Sequence of chain 1.A:
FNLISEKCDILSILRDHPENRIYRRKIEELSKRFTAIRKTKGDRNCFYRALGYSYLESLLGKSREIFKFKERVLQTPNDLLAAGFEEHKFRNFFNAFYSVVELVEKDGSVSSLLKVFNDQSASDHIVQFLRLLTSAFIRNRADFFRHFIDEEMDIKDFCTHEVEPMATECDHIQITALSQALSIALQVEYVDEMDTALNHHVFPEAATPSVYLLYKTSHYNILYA

The small molecule below binds the protein below.
Small molecule (SMILES): CC(=O)NCC#Cc1cccc(C(F)(F)F)c1

Binding-site contacts:
Ligand atom C10 contacts residue GLY42 of chain 1.A at 4.0 Å.
Ligand atom N contacts residue HIS219 of chain 1.A at 4.0 Å.
Ligand atom C4 contacts residue THR217 of chain 1.A at 4.2 Å.
Ligand atom N contacts residue SER218 of chain 1.A at 3.0 Å (h-bond).
Ligand atom C2 contacts residue ARG44 of chain 1.A at 4.0 Å.
Ligand atom C7 contacts residue HIS219 of chain 1.A at 4.2 Å.
Ligand atom C contacts residue CYS46 of chain 1.A at 1.6 Å (hydrophobic).
Ligand atom O contacts residue ASP43 of chain 1.A at 3.3 Å (salt-bridge).
Ligand atom C7 contacts residue THR217 of chain 1.A at 3.0 Å.
Ligand atom C contacts residue PHE47 of chain 1.A at 3.7 Å (hydrophobic).
Ligand atom C4 contacts residue SER218 of chain 1.A at 4.0 Å.
Ligand atom C6 contacts residue SER218 of chain 1.A at 4.3 Å.
Ligand atom C10 contacts residue HIS219 of chain 1.A at 3.8 Å.
Ligand atom C5 contacts residue HIS219 of chain 1.A at 3.5 Å.
Ligand atom C contacts residue TYR220 of chain 1.A at 4.1 Å (hydrophobic).
Ligand atom C1 contacts residue SER218 of chain 1.A at 3.7 Å.
Ligand atom C8 contacts residue THR217 of chain 1.A at 4.0 Å.
Ligand atom C1 contacts residue HIS219 of chain 1.A at 4.2 Å.
Ligand atom C contacts residue SER218 of chain 1.A at 3.7 Å.
Ligand atom O contacts residue CYS46 of chain 1.A at 3.1 Å.
Ligand atom C3 contacts residue GLY42 of chain 1.A at 3.6 Å.
Ligand atom C2 contacts residue SER218 of chain 1.A at 3.9 Å.
Ligand atom O contacts residue ASN45 of chain 1.A at 3.5 Å (h-bond).
Ligand atom C5 contacts residue THR217 of chain 1.A at 4.1 Å.
Ligand atom C4 contacts residue GLY42 of chain 1.A at 3.9 Å.
Ligand atom C2 contacts residue GLY42 of chain 1.A at 3.8 Å.
Ligand atom C1 contacts residue ARG44 of chain 1.A at 3.8 Å.
Ligand atom F contacts residue GLY42 of chain 1.A at 4.3 Å.
Ligand atom O contacts residue ARG44 of chain 1.A at 2.8 Å (salt-bridge).
Ligand atom O contacts residue LYS41 of chain 1.A at 4.0 Å.
Ligand atom C3 contacts residue SER218 of chain 1.A at 3.7 Å.
Ligand atom C4 contacts residue HIS219 of chain 1.A at 3.6 Å.
Ligand atom C3 contacts residue HIS219 of chain 1.A at 4.0 Å.
Ligand atom C9 contacts residue HIS219 of chain 1.A at 4.0 Å.
Ligand atom C6 contacts residue HIS219 of chain 1.A at 3.5 Å.
Ligand atom F2 contacts residue HIS219 of chain 1.A at 3.6 Å.
Ligand atom N contacts residue CYS46 of chain 1.A at 3.5 Å (h-bond).
Ligand atom C1 contacts residue CYS46 of chain 1.A at 2.6 Å (hydrophobic).
Ligand atom O contacts residue GLY42 of chain 1.A at 3.6 Å.
Ligand atom C6 contacts residue THR217 of chain 1.A at 3.0 Å.